Binding-site contacts:
Ligand atom C5 contacts residue GLN926 of chain 1.B at 4.3 Å.
Ligand atom O7 contacts residue LEU922 of chain 1.B at 4.1 Å.
Ligand atom C3 contacts residue LEU922 of chain 1.B at 4.2 Å (hydrophobic).
Ligand atom O7 contacts residue ASN717 of chain 1.B at 3.9 Å.
Ligand atom C4 contacts residue LEU922 of chain 1.B at 4.2 Å (hydrophobic).
Ligand atom O5 contacts residue GLN1071 of chain 1.B at 3.8 Å.
Ligand atom N2 contacts residue ASN717 of chain 1.B at 2.9 Å (h-bond).
Ligand atom O5 contacts residue ASN717 of chain 1.B at 2.4 Å (h-bond).
Ligand atom C5 contacts residue ASN717 of chain 1.B at 3.7 Å.
Ligand atom C2 contacts residue GLN1071 of chain 1.B at 4.1 Å.
Ligand atom O6 contacts residue GLN926 of chain 1.B at 3.4 Å (h-bond).
Ligand atom C5 contacts residue LEU922 of chain 1.B at 4.0 Å (hydrophobic).
Ligand atom C1 contacts residue ASN717 of chain 1.B at 1.4 Å.
Ligand atom C7 contacts residue ASN717 of chain 1.B at 3.6 Å.
Ligand atom C4 contacts residue ASN717 of chain 1.B at 4.2 Å.
Ligand atom O4 contacts residue LEU922 of chain 1.B at 4.0 Å.
Ligand atom C2 contacts residue ASN717 of chain 1.B at 2.4 Å.
Ligand atom C6 contacts residue GLN926 of chain 1.B at 3.9 Å.
Ligand atom C3 contacts residue ASN717 of chain 1.B at 3.8 Å.
Ligand atom N2 contacts residue GLN1071 of chain 1.B at 4.1 Å.
Ligand atom O5 contacts residue GLN926 of chain 1.B at 4.5 Å.
Ligand atom C1 contacts residue GLN1071 of chain 1.B at 3.9 Å.

The protein below binds the small molecule below.
Small molecule (SMILES): CC(=O)N[C@@H]1[C@@H](O)[C@H](O)[C@@H](CO)O[C@H]1O

Sequence of chain 1.B:
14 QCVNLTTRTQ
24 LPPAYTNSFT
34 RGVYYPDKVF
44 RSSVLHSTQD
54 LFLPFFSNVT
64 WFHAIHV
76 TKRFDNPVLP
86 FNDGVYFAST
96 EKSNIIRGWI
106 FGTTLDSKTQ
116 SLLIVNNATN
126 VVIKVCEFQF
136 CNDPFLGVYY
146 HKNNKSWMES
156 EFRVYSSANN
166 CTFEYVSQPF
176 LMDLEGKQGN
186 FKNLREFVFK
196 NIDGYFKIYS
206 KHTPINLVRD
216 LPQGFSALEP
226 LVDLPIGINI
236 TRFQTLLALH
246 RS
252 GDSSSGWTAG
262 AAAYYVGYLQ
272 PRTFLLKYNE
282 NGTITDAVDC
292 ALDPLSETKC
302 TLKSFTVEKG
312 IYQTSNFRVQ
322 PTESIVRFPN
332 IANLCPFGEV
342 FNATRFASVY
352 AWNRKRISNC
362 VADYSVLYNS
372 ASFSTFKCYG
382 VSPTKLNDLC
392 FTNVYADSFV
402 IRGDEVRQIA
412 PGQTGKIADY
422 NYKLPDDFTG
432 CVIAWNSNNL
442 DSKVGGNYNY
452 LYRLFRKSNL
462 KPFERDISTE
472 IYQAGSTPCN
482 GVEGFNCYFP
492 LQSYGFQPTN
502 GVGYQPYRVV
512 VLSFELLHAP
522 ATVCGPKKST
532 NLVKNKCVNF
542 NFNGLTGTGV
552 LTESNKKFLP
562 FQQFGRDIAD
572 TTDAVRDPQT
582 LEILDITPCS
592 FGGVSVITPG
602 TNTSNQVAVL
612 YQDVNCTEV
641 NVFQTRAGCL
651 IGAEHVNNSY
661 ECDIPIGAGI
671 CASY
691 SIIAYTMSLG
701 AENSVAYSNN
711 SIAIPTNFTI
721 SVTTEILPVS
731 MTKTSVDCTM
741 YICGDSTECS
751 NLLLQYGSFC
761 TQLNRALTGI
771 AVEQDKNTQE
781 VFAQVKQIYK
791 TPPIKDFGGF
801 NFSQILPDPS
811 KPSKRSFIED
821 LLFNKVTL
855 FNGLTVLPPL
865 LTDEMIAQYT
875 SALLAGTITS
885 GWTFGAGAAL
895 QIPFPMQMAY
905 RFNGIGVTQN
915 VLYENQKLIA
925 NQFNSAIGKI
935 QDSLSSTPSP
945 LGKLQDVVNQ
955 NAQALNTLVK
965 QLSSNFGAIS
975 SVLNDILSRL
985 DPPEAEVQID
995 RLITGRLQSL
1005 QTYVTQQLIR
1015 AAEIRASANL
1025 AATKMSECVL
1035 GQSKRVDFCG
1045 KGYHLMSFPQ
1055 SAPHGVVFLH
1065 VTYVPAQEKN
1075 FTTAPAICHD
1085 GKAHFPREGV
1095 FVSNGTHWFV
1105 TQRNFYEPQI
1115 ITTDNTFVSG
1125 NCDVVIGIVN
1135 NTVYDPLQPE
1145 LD